Binding-site contacts:
Ligand atom F1 contacts residue PHE186 of chain 49.A at 3.3 Å.
Ligand atom N3A contacts residue PHE186 of chain 49.A at 3.1 Å.
Ligand atom CM2 contacts residue TYR128 of chain 49.A at 3.4 Å (hydrophobic).
Ligand atom O1A contacts residue PRO174 of chain 49.A at 3.4 Å.
Ligand atom C1C contacts residue TYR128 of chain 49.A at 3.3 Å (hydrophobic).
Ligand atom C5B contacts residue TYR152 of chain 49.A at 3.4 Å (hydrophobic).
Ligand atom N1A contacts residue ALA24 of chain 49.C at 3.3 Å.
Ligand atom C3A contacts residue PHE186 of chain 49.A at 3.1 Å (hydrophobic).
Ligand atom C3 contacts residue LEU106 of chain 49.A at 3.4 Å (hydrophobic).
Ligand atom F1 contacts residue MET224 of chain 49.A at 3.7 Å.
Ligand atom C2A contacts residue PHE186 of chain 49.A at 3.3 Å (hydrophobic).
Ligand atom C2C contacts residue TYR128 of chain 49.A at 3.2 Å (hydrophobic).
Ligand atom F3 contacts residue SER175 of chain 49.A at 2.8 Å.
Ligand atom N1A contacts residue PHE186 of chain 49.A at 3.5 Å.
Ligand atom CM4 contacts residue PHE186 of chain 49.A at 3.5 Å (hydrophobic).
Ligand atom F3 contacts residue ALA150 of chain 49.A at 3.0 Å.
Ligand atom C3B contacts residue MET224 of chain 49.A at 3.6 Å (hydrophobic).
Ligand atom F2 contacts residue VAL176 of chain 49.A at 2.7 Å.
Ligand atom CM4 contacts residue VAL176 of chain 49.A at 3.7 Å (hydrophobic).
Ligand atom F3 contacts residue TYR152 of chain 49.A at 3.6 Å.
Ligand atom F3 contacts residue PRO174 of chain 49.A at 3.1 Å.
Ligand atom C4 contacts residue LEU106 of chain 49.A at 3.3 Å (hydrophobic).
Ligand atom C4 contacts residue TYR197 of chain 49.A at 3.7 Å (hydrophobic).
Ligand atom C1C contacts residue TYR197 of chain 49.A at 3.7 Å (hydrophobic).
Ligand atom O1A contacts residue ALA24 of chain 49.C at 3.4 Å.
Ligand atom C4B contacts residue TYR152 of chain 49.A at 3.6 Å (hydrophobic).
Ligand atom C6B contacts residue TYR152 of chain 49.A at 3.6 Å (hydrophobic).
Ligand atom F2 contacts residue PHE186 of chain 49.A at 3.1 Å.
Ligand atom N1A contacts residue PRO174 of chain 49.A at 3.5 Å.
Ligand atom CM4 contacts residue ALA150 of chain 49.A at 3.7 Å (hydrophobic).
Ligand atom CM3 contacts residue ASN219 of chain 49.A at 3.5 Å.
Ligand atom F3 contacts residue VAL176 of chain 49.A at 3.6 Å.
Ligand atom CM2 contacts residue MET224 of chain 49.A at 3.5 Å (hydrophobic).
Ligand atom CM6 contacts residue TYR152 of chain 49.A at 3.4 Å (hydrophobic).
Ligand atom C3C contacts residue TYR128 of chain 49.A at 3.1 Å (hydrophobic).
Ligand atom O1 contacts residue MET221 of chain 49.A at 3.7 Å.
Ligand atom CM6 contacts residue VAL191 of chain 49.A at 3.7 Å (hydrophobic).
Ligand atom C2A contacts residue TYR152 of chain 49.A at 3.5 Å (hydrophobic).
Ligand atom O1A contacts residue PHE186 of chain 49.A at 3.4 Å.
Ligand atom N3A contacts residue TYR152 of chain 49.A at 3.5 Å.

Sequence of chain 49.A:
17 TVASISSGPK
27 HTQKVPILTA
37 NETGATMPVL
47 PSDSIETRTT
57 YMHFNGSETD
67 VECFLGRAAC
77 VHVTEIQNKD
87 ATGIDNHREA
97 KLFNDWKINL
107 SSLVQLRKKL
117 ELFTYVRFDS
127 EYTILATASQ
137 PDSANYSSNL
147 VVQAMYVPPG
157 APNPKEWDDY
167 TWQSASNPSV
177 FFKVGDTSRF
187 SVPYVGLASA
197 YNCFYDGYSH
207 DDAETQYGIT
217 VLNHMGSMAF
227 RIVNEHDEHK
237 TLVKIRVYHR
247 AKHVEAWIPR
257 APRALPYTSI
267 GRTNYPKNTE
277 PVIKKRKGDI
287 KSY

Sequence of chain 49.C:
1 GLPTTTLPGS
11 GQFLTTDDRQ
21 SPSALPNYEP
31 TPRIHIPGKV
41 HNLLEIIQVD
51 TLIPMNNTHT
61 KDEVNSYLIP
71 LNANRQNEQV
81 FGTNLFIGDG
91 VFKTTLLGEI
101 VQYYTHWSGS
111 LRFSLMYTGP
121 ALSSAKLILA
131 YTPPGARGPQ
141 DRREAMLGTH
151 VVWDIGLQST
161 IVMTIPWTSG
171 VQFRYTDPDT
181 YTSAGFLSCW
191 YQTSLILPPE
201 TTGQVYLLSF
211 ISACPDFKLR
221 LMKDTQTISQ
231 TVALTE

A protein and the small-molecule ligand that binds it are described below.
Small molecule (SMILES): Cc1cc(CCCOc2c(C)cc(-c3noc(C(F)(F)F)n3)cc2C)on1

Sequence of chain 50.C:
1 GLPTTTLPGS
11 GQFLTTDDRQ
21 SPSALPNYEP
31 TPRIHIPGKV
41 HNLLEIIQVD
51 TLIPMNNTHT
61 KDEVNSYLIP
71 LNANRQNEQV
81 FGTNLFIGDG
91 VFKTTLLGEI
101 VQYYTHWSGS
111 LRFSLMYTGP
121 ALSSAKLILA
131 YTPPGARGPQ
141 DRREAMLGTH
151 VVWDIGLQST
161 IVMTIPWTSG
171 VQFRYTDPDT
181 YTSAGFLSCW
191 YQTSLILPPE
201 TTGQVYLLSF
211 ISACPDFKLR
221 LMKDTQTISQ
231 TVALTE